Sequence of chain 1.A:
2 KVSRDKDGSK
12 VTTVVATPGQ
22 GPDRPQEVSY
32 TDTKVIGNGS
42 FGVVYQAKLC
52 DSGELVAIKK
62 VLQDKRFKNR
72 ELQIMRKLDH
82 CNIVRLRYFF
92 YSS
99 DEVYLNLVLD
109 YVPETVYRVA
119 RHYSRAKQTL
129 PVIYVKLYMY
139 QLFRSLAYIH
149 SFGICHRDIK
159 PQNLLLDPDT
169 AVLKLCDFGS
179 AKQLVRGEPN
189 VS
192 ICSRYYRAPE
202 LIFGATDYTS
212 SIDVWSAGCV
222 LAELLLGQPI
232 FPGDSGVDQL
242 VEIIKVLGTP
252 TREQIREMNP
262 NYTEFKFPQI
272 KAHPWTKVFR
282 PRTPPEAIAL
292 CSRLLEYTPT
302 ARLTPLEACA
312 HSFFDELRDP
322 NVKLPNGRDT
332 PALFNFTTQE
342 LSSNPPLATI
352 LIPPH

A small-molecule ligand and the protein it binds are described below.
Small molecule (SMILES): c1cncc(-c2nc3ccc4ncc(N5CCOCC5)nc4c3o2)c1

Binding-site contacts:
Ligand atom C7 contacts residue ASP108 of chain 1.A at 3.3 Å.
Ligand atom O contacts residue GLU112 of chain 1.A at 4.0 Å.
Ligand atom C1 contacts residue PHE42 of chain 1.A at 3.7 Å (hydrophobic).
Ligand atom N contacts residue ASP175 of chain 1.A at 3.2 Å.
Ligand atom C10 contacts residue ILE37 of chain 1.A at 3.9 Å (hydrophobic).
Ligand atom C6 contacts residue ALA58 of chain 1.A at 3.9 Å (hydrophobic).
Ligand atom C14 contacts residue VAL110 of chain 1.A at 4.0 Å (hydrophobic).
Ligand atom C6 contacts residue VAL85 of chain 1.A at 4.0 Å (hydrophobic).
Ligand atom C5 contacts residue LEU163 of chain 1.A at 4.0 Å (hydrophobic).
Ligand atom N contacts residue LYS60 of chain 1.A at 3.2 Å (salt-bridge).
Ligand atom O1 contacts residue VAL45 of chain 1.A at 4.0 Å.
Ligand atom C13 contacts residue PRO111 of chain 1.A at 3.0 Å (hydrophobic).
Ligand atom C8 contacts residue ALA58 of chain 1.A at 3.9 Å (hydrophobic).
Ligand atom C12 contacts residue THR113 of chain 1.A at 3.6 Å.
Ligand atom C9 contacts residue VAL110 of chain 1.A at 2.9 Å (hydrophobic).
Ligand atom N2 contacts residue TYR109 of chain 1.A at 3.8 Å.
Ligand atom N4 contacts residue ILE37 of chain 1.A at 4.0 Å.
Ligand atom N2 contacts residue VAL110 of chain 1.A at 3.1 Å (h-bond).
Ligand atom C5 contacts residue ALA58 of chain 1.A at 4.1 Å (hydrophobic).
Ligand atom C contacts residue VAL45 of chain 1.A at 3.9 Å (hydrophobic).
Ligand atom N1 contacts residue LEU107 of chain 1.A at 3.9 Å.
Ligand atom C9 contacts residue TYR109 of chain 1.A at 3.5 Å (hydrophobic).
Ligand atom C1 contacts residue ASP175 of chain 1.A at 3.3 Å.
Ligand atom C8 contacts residue LEU163 of chain 1.A at 3.6 Å (hydrophobic).
Ligand atom C2 contacts residue LYS60 of chain 1.A at 3.6 Å.
Ligand atom C10 contacts residue VAL110 of chain 1.A at 4.0 Å (hydrophobic).
Ligand atom C6 contacts residue LEU163 of chain 1.A at 3.5 Å (hydrophobic).
Ligand atom C14 contacts residue PRO111 of chain 1.A at 3.8 Å (hydrophobic).
Ligand atom C14 contacts residue TYR109 of chain 1.A at 3.6 Å (hydrophobic).
Ligand atom C7 contacts residue ALA58 of chain 1.A at 3.7 Å (hydrophobic).
Ligand atom C7 contacts residue LEU163 of chain 1.A at 3.3 Å (hydrophobic).
Ligand atom C17 contacts residue VAL45 of chain 1.A at 3.5 Å (hydrophobic).
Ligand atom C15 contacts residue LEU163 of chain 1.A at 4.1 Å (hydrophobic).
Ligand atom O contacts residue THR113 of chain 1.A at 3.0 Å.
Ligand atom C contacts residue PHE42 of chain 1.A at 3.5 Å (hydrophobic).
Ligand atom C13 contacts residue VAL110 of chain 1.A at 3.7 Å (hydrophobic).
Ligand atom C1 contacts residue LYS60 of chain 1.A at 3.7 Å.
Ligand atom C2 contacts residue ASP175 of chain 1.A at 3.6 Å.
Ligand atom N3 contacts residue ILE37 of chain 1.A at 3.9 Å.
Ligand atom C6 contacts residue ASP108 of chain 1.A at 4.0 Å.